Binding-site contacts:
Ligand atom O5 contacts residue ASN119 of chain 1.A at 2.4 Å (h-bond).
Ligand atom C4 contacts residue ASN119 of chain 1.A at 4.2 Å.
Ligand atom C3 contacts residue ASN119 of chain 1.A at 3.7 Å.
Ligand atom C1 contacts residue ARG128 of chain 1.A at 3.3 Å.
Ligand atom C1 contacts residue ASN119 of chain 1.A at 1.4 Å.
Ligand atom C5 contacts residue ASN119 of chain 1.A at 3.7 Å.
Ligand atom N2 contacts residue ASN119 of chain 1.A at 2.8 Å (h-bond).
Ligand atom C2 contacts residue ASN119 of chain 1.A at 2.4 Å.
Ligand atom C7 contacts residue ASN119 of chain 1.A at 3.3 Å.
Ligand atom N2 contacts residue ARG128 of chain 1.A at 4.0 Å.
Ligand atom O5 contacts residue ARG128 of chain 1.A at 4.2 Å.
Ligand atom C8 contacts residue ASN119 of chain 1.A at 3.4 Å.
Ligand atom O7 contacts residue ASN119 of chain 1.A at 4.2 Å.
Ligand atom C2 contacts residue ARG128 of chain 1.A at 4.2 Å.

A small-molecule ligand and the protein it binds are described below.
Small molecule (SMILES): CC(=O)N[C@@H]1[C@@H](O)[C@H](O)[C@@H](CO)O[C@H]1O

Sequence of chain 1.A:
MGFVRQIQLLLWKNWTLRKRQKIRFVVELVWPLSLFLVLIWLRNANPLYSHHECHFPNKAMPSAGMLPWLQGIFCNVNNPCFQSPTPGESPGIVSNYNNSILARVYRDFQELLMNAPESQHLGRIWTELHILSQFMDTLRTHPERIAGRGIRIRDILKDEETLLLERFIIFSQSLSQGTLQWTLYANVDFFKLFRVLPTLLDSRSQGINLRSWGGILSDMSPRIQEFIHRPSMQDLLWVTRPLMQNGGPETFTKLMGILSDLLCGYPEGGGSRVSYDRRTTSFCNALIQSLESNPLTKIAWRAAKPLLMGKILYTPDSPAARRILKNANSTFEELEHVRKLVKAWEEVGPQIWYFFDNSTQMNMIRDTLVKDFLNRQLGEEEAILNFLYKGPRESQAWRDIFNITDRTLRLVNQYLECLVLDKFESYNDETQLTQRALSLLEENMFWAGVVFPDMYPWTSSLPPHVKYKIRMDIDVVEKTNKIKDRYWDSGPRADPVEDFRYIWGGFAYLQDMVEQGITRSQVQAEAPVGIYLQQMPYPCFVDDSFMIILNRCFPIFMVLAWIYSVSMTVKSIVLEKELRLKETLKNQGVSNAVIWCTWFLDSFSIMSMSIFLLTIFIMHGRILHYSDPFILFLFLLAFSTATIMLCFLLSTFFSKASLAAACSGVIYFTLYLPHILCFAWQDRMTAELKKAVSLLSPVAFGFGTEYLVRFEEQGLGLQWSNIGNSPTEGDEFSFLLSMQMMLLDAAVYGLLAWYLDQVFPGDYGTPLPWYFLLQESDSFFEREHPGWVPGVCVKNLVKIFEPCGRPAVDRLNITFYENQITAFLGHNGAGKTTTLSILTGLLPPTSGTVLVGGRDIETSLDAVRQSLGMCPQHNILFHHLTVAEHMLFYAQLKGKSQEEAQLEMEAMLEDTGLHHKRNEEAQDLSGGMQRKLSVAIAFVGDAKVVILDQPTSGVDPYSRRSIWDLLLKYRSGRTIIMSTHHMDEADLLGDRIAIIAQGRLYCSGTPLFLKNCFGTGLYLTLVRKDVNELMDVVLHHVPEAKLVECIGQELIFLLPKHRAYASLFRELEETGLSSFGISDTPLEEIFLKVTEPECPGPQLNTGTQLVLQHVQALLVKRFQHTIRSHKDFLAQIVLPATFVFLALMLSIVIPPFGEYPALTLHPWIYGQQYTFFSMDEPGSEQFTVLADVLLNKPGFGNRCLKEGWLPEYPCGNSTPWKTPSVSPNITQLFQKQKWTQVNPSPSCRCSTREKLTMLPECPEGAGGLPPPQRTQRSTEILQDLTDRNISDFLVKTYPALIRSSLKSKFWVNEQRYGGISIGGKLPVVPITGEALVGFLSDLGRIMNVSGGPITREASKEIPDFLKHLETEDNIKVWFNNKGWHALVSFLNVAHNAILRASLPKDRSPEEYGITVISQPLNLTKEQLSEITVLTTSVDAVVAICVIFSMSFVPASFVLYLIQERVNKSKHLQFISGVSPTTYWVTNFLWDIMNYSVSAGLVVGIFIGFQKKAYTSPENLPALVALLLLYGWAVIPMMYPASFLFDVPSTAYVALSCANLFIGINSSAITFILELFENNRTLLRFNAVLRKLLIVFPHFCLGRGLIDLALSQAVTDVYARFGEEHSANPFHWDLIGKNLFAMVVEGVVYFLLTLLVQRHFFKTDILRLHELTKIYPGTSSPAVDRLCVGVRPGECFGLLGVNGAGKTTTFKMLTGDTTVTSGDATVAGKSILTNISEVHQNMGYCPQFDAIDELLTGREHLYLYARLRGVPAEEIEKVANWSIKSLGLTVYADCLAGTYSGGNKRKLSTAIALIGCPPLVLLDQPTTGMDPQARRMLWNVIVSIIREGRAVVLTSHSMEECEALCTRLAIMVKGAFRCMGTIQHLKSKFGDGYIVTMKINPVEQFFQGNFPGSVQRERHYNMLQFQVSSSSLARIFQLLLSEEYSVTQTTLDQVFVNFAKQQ